A protein and the small-molecule ligand that binds it are described below.
Small molecule (SMILES): CC[C@H](C)[C@@H](C=O)NC(=O)[C@H](CO)NC(=O)[C@H](CCCCN)NC(=O)[C@@H](N)C(C)C

Sequence of chain 41.A:
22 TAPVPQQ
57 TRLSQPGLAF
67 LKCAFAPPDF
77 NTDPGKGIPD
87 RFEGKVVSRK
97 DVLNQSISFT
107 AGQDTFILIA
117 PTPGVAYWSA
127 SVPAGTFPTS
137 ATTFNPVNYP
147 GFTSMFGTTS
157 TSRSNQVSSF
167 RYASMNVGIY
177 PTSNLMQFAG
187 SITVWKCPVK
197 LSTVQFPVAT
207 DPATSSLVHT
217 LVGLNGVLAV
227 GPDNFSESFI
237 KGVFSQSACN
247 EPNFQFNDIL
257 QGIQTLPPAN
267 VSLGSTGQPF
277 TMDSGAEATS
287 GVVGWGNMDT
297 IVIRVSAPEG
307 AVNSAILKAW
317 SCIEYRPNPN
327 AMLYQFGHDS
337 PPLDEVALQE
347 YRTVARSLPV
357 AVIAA

Binding-site contacts:
Ligand atom CG2 contacts residue PHE71 of chain 41.A at 4.0 Å (hydrophobic).
Ligand atom CD1 contacts residue THR349 of chain 41.A at 4.4 Å.